A protein and the small-molecule ligand that binds it are described below.
Small molecule (SMILES): Oc1cc(O)cc(/C=C/c2ccc(O)c(O)c2)c1

Sequence of chain 1.A:
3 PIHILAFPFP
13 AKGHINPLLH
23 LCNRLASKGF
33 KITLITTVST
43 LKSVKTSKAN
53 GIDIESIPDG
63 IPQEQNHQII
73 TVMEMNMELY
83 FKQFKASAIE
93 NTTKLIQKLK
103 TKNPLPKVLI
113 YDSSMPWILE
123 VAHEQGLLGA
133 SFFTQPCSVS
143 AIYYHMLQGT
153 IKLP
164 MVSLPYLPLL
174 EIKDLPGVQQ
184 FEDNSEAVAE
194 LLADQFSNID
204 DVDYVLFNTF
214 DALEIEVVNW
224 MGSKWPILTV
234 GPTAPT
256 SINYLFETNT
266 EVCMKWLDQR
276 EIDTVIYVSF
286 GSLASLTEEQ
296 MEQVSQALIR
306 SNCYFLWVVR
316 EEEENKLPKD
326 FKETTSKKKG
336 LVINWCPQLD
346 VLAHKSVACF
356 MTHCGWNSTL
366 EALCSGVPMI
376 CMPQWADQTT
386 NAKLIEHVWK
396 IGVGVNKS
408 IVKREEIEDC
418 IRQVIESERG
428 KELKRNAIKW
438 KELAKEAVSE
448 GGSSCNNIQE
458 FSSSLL

Binding-site contacts:
Ligand atom OAD contacts residue GLN137 of chain 1.A at 3.9 Å.
Ligand atom O2 contacts residue ALA381 of chain 1.A at 3.9 Å.
Ligand atom C8 contacts residue UDP1 of chain 1.C at 3.4 Å.
Ligand atom C12 contacts residue TRP361 of chain 1.A at 3.9 Å (hydrophobic).
Ligand atom C5 contacts residue HIS16 of chain 1.A at 3.7 Å.
Ligand atom O3 contacts residue PHE11 of chain 1.A at 4.3 Å.
Ligand atom C10 contacts residue UDP1 of chain 1.C at 3.7 Å.
Ligand atom C8 contacts residue LEU288 of chain 1.A at 3.5 Å (hydrophobic).
Ligand atom OAD contacts residue HIS16 of chain 1.A at 3.8 Å.
Ligand atom C14 contacts residue GLN383 of chain 1.A at 4.4 Å.
Ligand atom O1 contacts residue THR136 of chain 1.A at 4.2 Å.
Ligand atom C12 contacts residue UDP1 of chain 1.C at 3.7 Å.
Ligand atom C13 contacts residue TRP361 of chain 1.A at 4.2 Å (hydrophobic).
Ligand atom OAD contacts residue THR136 of chain 1.A at 3.1 Å (h-bond).
Ligand atom O2 contacts residue PHE184 of chain 1.A at 3.2 Å.
Ligand atom C9 contacts residue HIS16 of chain 1.A at 4.0 Å.
Ligand atom O1 contacts residue UDP1 of chain 1.C at 3.7 Å.
Ligand atom C12 contacts residue ASP382 of chain 1.A at 3.8 Å.
Ligand atom O1 contacts residue GLN137 of chain 1.A at 4.2 Å.
Ligand atom C6 contacts residue HIS16 of chain 1.A at 3.4 Å.
Ligand atom C11 contacts residue HIS16 of chain 1.A at 3.9 Å.
Ligand atom C13 contacts residue ASP382 of chain 1.A at 3.8 Å.
Ligand atom C11 contacts residue THR136 of chain 1.A at 4.4 Å.
Ligand atom C9 contacts residue UDP1 of chain 1.C at 3.0 Å.
Ligand atom C11 contacts residue UDP1 of chain 1.C at 4.2 Å.
Ligand atom O1 contacts residue GLY360 of chain 1.A at 4.0 Å.
Ligand atom C14 contacts residue UDP1 of chain 1.C at 2.8 Å.
Ligand atom C5 contacts residue LEU288 of chain 1.A at 4.3 Å (hydrophobic).
Ligand atom C13 contacts residue GLY360 of chain 1.A at 4.1 Å.
Ligand atom C13 contacts residue UDP1 of chain 1.C at 3.4 Å.
Ligand atom O1 contacts residue TRP361 of chain 1.A at 2.9 Å (h-bond).
Ligand atom C7 contacts residue LEU288 of chain 1.A at 3.7 Å (hydrophobic).
Ligand atom C8 contacts residue HIS16 of chain 1.A at 3.9 Å.
Ligand atom O1 contacts residue ASP382 of chain 1.A at 3.0 Å (salt-bridge).
Ligand atom C4 contacts residue LEU288 of chain 1.A at 4.4 Å (hydrophobic).
Ligand atom C7 contacts residue ALA13 of chain 1.A at 4.2 Å (hydrophobic).
Ligand atom C7 contacts residue HIS16 of chain 1.A at 3.3 Å.
Ligand atom C6 contacts residue PHE11 of chain 1.A at 4.2 Å (hydrophobic).
Ligand atom C10 contacts residue HIS16 of chain 1.A at 3.0 Å.
Ligand atom OAD contacts residue GLY15 of chain 1.A at 4.2 Å.